Sequence of chain 1.E:
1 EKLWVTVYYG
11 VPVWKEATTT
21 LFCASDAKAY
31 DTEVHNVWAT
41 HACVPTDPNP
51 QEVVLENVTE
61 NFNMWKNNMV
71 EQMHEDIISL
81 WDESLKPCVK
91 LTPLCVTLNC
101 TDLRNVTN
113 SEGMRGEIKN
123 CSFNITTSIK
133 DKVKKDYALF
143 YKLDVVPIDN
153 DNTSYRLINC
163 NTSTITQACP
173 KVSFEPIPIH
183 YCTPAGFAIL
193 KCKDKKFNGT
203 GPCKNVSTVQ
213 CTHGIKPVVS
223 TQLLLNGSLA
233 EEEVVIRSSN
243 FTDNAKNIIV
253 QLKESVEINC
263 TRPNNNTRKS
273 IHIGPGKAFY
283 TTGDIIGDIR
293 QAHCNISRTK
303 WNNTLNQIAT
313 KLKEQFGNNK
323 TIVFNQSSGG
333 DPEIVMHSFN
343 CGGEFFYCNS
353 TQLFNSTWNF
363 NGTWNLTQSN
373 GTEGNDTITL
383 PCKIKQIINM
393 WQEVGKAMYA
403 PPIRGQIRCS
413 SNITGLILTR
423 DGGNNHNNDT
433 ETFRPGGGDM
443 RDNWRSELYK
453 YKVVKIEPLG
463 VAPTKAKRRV

Binding-site contacts:
Ligand atom C5 contacts residue ASN414 of chain 1.E at 3.7 Å.
Ligand atom O7 contacts residue ASN414 of chain 1.E at 3.5 Å (h-bond).
Ligand atom C5 contacts residue GLU259 of chain 1.E at 4.0 Å.
Ligand atom C4 contacts residue ASN414 of chain 1.E at 4.2 Å.
Ligand atom O5 contacts residue GLU259 of chain 1.E at 4.4 Å.
Ligand atom C8 contacts residue SER412 of chain 1.E at 3.6 Å.
Ligand atom C1 contacts residue ASN414 of chain 1.E at 1.4 Å.
Ligand atom C8 contacts residue ASN228 of chain 1.E at 3.5 Å.
Ligand atom O5 contacts residue SER257 of chain 1.E at 4.4 Å.
Ligand atom C3 contacts residue ASN414 of chain 1.E at 3.8 Å.
Ligand atom C2 contacts residue ASN414 of chain 1.E at 2.5 Å.
Ligand atom C8 contacts residue NAG1 of chain 1.JB at 3.7 Å.
Ligand atom C1 contacts residue GLU259 of chain 1.E at 4.4 Å.
Ligand atom C8 contacts residue ASN414 of chain 1.E at 3.9 Å.
Ligand atom C7 contacts residue ASN414 of chain 1.E at 3.2 Å.
Ligand atom O5 contacts residue ASN414 of chain 1.E at 2.4 Å (h-bond).
Ligand atom N2 contacts residue ASN414 of chain 1.E at 2.9 Å (h-bond).

A small-molecule ligand and the protein it binds are described below.
Small molecule (SMILES): CC(=O)N[C@H]1[C@H](O[C@H]2[C@H](O)[C@@H](NC(C)=O)CO[C@@H]2CO)O[C@H](CO)[C@@H](O[C@@H]2O[C@H](CO)[C@@H](O)[C@H](O)[C@@H]2O)[C@@H]1O